This protein binds this small molecule.
Small molecule (SMILES): Cc1cc(O)nc2ccccc12

Sequence of chain 6.A:
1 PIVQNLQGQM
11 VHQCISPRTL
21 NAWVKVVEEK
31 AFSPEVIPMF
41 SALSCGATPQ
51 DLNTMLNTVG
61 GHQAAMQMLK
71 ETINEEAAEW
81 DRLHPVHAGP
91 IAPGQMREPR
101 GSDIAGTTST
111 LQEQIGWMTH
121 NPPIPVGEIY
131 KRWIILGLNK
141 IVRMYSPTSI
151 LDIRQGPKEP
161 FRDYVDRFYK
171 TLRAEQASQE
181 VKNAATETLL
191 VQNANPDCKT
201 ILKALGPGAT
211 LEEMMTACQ

Binding-site contacts:
Ligand atom N contacts residue ASN53 of chain 6.A at 3.9 Å.
Ligand atom C2 contacts residue TYR130 of chain 6.A at 3.4 Å (hydrophobic).
Ligand atom N contacts residue ASN57 of chain 6.A at 2.8 Å (h-bond).
Ligand atom C3 contacts residue TYR130 of chain 6.A at 4.1 Å (hydrophobic).
Ligand atom C10 contacts residue LEU56 of chain 6.A at 3.9 Å (hydrophobic).
Ligand atom C7 contacts residue LEU56 of chain 6.A at 4.4 Å (hydrophobic).
Ligand atom C8 contacts residue ILE73 of chain 6.A at 3.7 Å (hydrophobic).
Ligand atom C1 contacts residue ASN53 of chain 6.A at 4.1 Å.
Ligand atom C9 contacts residue LEU69 of chain 6.A at 4.3 Å (hydrophobic).
Ligand atom C4 contacts residue ASN53 of chain 6.A at 3.5 Å.
Ligand atom C1 contacts residue ALA105 of chain 6.A at 4.0 Å (hydrophobic).
Ligand atom C6 contacts residue TYR130 of chain 6.A at 3.8 Å (hydrophobic).
Ligand atom C6 contacts residue ILE73 of chain 6.A at 4.4 Å (hydrophobic).
Ligand atom C7 contacts residue TYR130 of chain 6.A at 4.0 Å (hydrophobic).
Ligand atom C10 contacts residue ASN57 of chain 6.A at 3.5 Å.
Ligand atom C3 contacts residue THR107 of chain 6.A at 3.9 Å.
Ligand atom C5 contacts residue ASN57 of chain 6.A at 3.6 Å.
Ligand atom C5 contacts residue LEU56 of chain 6.A at 4.5 Å (hydrophobic).
Ligand atom C6 contacts residue LYS70 of chain 6.A at 4.1 Å.
Ligand atom C8 contacts residue LEU69 of chain 6.A at 4.0 Å (hydrophobic).
Ligand atom C1 contacts residue TYR130 of chain 6.A at 3.1 Å (hydrophobic).
Ligand atom C9 contacts residue LYS70 of chain 6.A at 3.8 Å.
Ligand atom C9 contacts residue LEU56 of chain 6.A at 4.0 Å (hydrophobic).
Ligand atom C8 contacts residue LEU56 of chain 6.A at 4.1 Å (hydrophobic).
Ligand atom C8 contacts residue LYS70 of chain 6.A at 3.3 Å.
Ligand atom O contacts residue ASN53 of chain 6.A at 3.8 Å.
Ligand atom C3 contacts residue ASN53 of chain 6.A at 3.3 Å.
Ligand atom C5 contacts residue LYS70 of chain 6.A at 4.1 Å.
Ligand atom C2 contacts residue ASN53 of chain 6.A at 3.5 Å.
Ligand atom C4 contacts residue ASN57 of chain 6.A at 3.6 Å.
Ligand atom C5 contacts residue ASN53 of chain 6.A at 4.0 Å.
Ligand atom C7 contacts residue ILE73 of chain 6.A at 3.3 Å (hydrophobic).
Ligand atom C9 contacts residue MET66 of chain 6.A at 3.9 Å (hydrophobic).
Ligand atom C1 contacts residue ILE73 of chain 6.A at 4.2 Å (hydrophobic).
Ligand atom C1 contacts residue THR107 of chain 6.A at 3.9 Å.
Ligand atom C8 contacts residue MET66 of chain 6.A at 4.0 Å (hydrophobic).
Ligand atom C6 contacts residue ASN53 of chain 6.A at 3.9 Å.
Ligand atom C10 contacts residue LYS70 of chain 6.A at 3.9 Å.
Ligand atom O contacts residue ASN57 of chain 6.A at 2.9 Å (h-bond).
Ligand atom C7 contacts residue LYS70 of chain 6.A at 3.5 Å.